Binding-site contacts:
Ligand atom C7 contacts residue ASN282 of chain 1.B at 3.7 Å.
Ligand atom C4 contacts residue ASN282 of chain 1.B at 4.2 Å.
Ligand atom O6 contacts residue ASN282 of chain 1.B at 4.1 Å.
Ligand atom C6 contacts residue ASN280 of chain 1.B at 4.4 Å.
Ligand atom C1 contacts residue ASN282 of chain 1.B at 1.4 Å.
Ligand atom C8 contacts residue ASN282 of chain 1.B at 4.0 Å.
Ligand atom O6 contacts residue ASN280 of chain 1.B at 3.4 Å (h-bond).
Ligand atom O5 contacts residue ASN280 of chain 1.B at 3.8 Å.
Ligand atom C2 contacts residue ASN282 of chain 1.B at 2.5 Å.
Ligand atom O6 contacts residue GLU281 of chain 1.B at 3.6 Å.
Ligand atom C3 contacts residue ASN282 of chain 1.B at 3.8 Å.
Ligand atom C5 contacts residue ASN282 of chain 1.B at 3.6 Å.
Ligand atom C6 contacts residue GLU281 of chain 1.B at 4.4 Å.
Ligand atom N2 contacts residue ASN282 of chain 1.B at 3.0 Å (h-bond).
Ligand atom O5 contacts residue ASN282 of chain 1.B at 2.3 Å (h-bond).

The protein below binds the small molecule below.
Small molecule (SMILES): CC(=O)N[C@@H]1[C@@H](O)[C@H](O)[C@@H](CO)O[C@H]1O

Sequence of chain 1.B:
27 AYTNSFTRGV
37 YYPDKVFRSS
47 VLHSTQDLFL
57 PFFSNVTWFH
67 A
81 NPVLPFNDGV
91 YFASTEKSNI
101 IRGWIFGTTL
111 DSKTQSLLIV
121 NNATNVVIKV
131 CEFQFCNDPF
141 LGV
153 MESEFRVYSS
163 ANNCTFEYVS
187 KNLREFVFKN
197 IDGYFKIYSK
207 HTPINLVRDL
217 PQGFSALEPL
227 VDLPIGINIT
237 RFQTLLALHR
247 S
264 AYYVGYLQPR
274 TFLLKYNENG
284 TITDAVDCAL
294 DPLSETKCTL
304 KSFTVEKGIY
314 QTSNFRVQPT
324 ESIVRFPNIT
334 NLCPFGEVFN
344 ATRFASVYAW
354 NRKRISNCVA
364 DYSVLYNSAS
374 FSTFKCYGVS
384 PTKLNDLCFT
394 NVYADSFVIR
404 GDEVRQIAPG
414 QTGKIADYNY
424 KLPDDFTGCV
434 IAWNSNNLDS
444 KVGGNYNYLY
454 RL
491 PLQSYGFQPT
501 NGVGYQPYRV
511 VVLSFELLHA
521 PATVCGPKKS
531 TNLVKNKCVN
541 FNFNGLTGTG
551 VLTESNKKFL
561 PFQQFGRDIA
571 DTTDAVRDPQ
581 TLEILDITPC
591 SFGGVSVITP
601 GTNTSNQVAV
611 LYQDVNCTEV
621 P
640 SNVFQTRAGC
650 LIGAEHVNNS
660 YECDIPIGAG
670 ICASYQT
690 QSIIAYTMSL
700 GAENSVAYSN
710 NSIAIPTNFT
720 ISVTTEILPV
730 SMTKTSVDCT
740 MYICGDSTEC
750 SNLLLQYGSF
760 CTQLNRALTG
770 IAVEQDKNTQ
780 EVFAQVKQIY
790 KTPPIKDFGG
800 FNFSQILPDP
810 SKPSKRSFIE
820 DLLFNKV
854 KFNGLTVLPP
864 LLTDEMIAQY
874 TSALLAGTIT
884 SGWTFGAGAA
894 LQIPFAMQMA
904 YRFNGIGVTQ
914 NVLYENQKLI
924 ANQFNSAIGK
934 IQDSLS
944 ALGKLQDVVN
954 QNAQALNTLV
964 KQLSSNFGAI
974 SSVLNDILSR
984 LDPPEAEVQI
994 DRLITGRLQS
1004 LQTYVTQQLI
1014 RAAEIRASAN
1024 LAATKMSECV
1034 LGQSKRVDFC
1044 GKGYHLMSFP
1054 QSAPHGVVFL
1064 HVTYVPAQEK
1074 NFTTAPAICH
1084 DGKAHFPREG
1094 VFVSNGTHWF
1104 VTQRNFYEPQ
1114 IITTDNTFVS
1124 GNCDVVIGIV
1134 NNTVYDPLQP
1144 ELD